Binding-site contacts:
Ligand atom C26 contacts residue MET151 of chain 1.B at 3.7 Å (hydrophobic).
Ligand atom C2 contacts residue LEU102 of chain 1.B at 3.5 Å (hydrophobic).
Ligand atom C3 contacts residue PHE212 of chain 1.B at 3.4 Å (hydrophobic).
Ligand atom N28 contacts residue ALA98 of chain 1.B at 3.3 Å.
Ligand atom N9 contacts residue ASP211 of chain 1.B at 3.2 Å (salt-bridge).
Ligand atom C17 contacts residue MET148 of chain 1.B at 3.7 Å (hydrophobic).
Ligand atom C25 contacts residue LEU200 of chain 1.B at 3.7 Å (hydrophobic).
Ligand atom O27 contacts residue TYR150 of chain 1.B at 3.4 Å.
Ligand atom O11 contacts residue PHE212 of chain 1.B at 3.6 Å.
Ligand atom C12 contacts residue ASP211 of chain 1.B at 2.9 Å.
Ligand atom C1 contacts residue GLY213 of chain 1.B at 3.6 Å.
Ligand atom C6 contacts residue GLY213 of chain 1.B at 3.4 Å.
Ligand atom C13 contacts residue MET148 of chain 1.B at 3.7 Å (hydrophobic).
Ligand atom O11 contacts residue LYS100 of chain 1.B at 3.1 Å.
Ligand atom C15 contacts residue PHE212 of chain 1.B at 3.7 Å (hydrophobic).
Ligand atom C26 contacts residue ALA98 of chain 1.B at 3.5 Å (hydrophobic).
Ligand atom O11 contacts residue ASP211 of chain 1.B at 3.5 Å (salt-bridge).
Ligand atom C24 contacts residue ILE77 of chain 1.B at 3.7 Å (hydrophobic).
Ligand atom C7 contacts residue ASP211 of chain 1.B at 3.5 Å.
Ligand atom O27 contacts residue MET151 of chain 1.B at 2.9 Å (h-bond).
Ligand atom C4 contacts residue GLY213 of chain 1.B at 3.7 Å.
Ligand atom C2 contacts residue PHE212 of chain 1.B at 3.5 Å (hydrophobic).
Ligand atom O27 contacts residue ALA98 of chain 1.B at 3.7 Å.
Ligand atom C15 contacts residue VAL132 of chain 1.B at 3.6 Å (hydrophobic).
Ligand atom N9 contacts residue MET146 of chain 1.B at 3.7 Å.
Ligand atom C13 contacts residue ASP211 of chain 1.B at 3.6 Å.
Ligand atom C5 contacts residue GLY213 of chain 1.B at 3.7 Å.
Ligand atom N29 contacts residue GLU149 of chain 1.B at 3.5 Å (salt-bridge).
Ligand atom N29 contacts residue MET148 of chain 1.B at 3.7 Å.
Ligand atom C12 contacts residue MET148 of chain 1.B at 3.4 Å (hydrophobic).
Ligand atom N29 contacts residue VAL132 of chain 1.B at 3.6 Å.
Ligand atom C15 contacts residue ALA210 of chain 1.B at 3.7 Å (hydrophobic).
Ligand atom C10 contacts residue ASP211 of chain 1.B at 2.9 Å.
Ligand atom N28 contacts residue GLU149 of chain 1.B at 3.0 Å (salt-bridge).
Ligand atom C20 contacts residue LEU200 of chain 1.B at 3.7 Å (hydrophobic).
Ligand atom C8 contacts residue ASP211 of chain 1.B at 3.5 Å.
Ligand atom C18 contacts residue MET148 of chain 1.B at 3.6 Å (hydrophobic).
Ligand atom C8 contacts residue MET146 of chain 1.B at 3.5 Å (hydrophobic).
Ligand atom C4 contacts residue PHE212 of chain 1.B at 3.7 Å (hydrophobic).
Ligand atom C24 contacts residue PHE363 of chain 1.B at 3.5 Å (hydrophobic).

A small-molecule ligand and the protein it binds are described below.
Small molecule (SMILES): O=C(Cc1ccc(-c2n[nH]c(=O)c3ccccc23)cc1)N1CCc2ccccc21

Sequence of chain 1.B:
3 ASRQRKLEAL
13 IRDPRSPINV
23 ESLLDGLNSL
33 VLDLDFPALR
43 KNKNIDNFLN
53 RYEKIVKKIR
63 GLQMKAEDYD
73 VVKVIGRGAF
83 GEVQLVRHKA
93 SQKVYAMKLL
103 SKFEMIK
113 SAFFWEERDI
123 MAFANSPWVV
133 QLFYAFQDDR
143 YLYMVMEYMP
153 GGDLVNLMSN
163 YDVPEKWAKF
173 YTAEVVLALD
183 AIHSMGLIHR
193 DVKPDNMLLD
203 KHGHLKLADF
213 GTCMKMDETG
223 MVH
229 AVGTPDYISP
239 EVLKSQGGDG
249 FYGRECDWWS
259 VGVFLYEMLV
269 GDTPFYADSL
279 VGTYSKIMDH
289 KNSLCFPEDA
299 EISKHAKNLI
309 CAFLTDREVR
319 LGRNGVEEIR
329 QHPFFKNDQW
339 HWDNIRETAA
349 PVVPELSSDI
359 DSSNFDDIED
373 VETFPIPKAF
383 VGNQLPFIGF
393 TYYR